The small molecule below binds the protein below.
Small molecule (SMILES): CC[C@H]1NC(=O)[C@@H](NC(=O)c2ncccc2O)[C@@H](C)OC(=O)[C@H](c2ccccc2)NC(=O)[C@@H]2CC(=O)[C@H](CS[C@@H]3CN4CCC3CC4)CN2C(=O)[C@H](Cc2ccc(N(C)C)cc2)N(C)C(=O)[C@@H]2CCCN2C1=O

Sequence of chain 1.PC:
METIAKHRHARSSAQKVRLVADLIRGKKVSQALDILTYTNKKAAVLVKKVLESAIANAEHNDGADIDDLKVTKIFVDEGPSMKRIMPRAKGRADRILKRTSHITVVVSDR

Binding-site contacts:
Ligand atom CG contacts residue DOL1 of chain 1.UP at 3.5 Å.
Ligand atom C7 contacts residue LYS90 of chain 1.PC at 3.3 Å.
Ligand atom C5 contacts residue LYS90 of chain 1.PC at 3.5 Å.
Ligand atom N1 contacts residue LYS90 of chain 1.PC at 3.6 Å.
Ligand atom C6 contacts residue LYS90 of chain 1.PC at 3.2 Å.
Ligand atom CB contacts residue DOL1 of chain 1.UP at 3.8 Å.
Ligand atom C4 contacts residue LYS90 of chain 1.PC at 4.3 Å.
Ligand atom C8 contacts residue LYS90 of chain 1.PC at 3.9 Å.